Sequence of chain 7.A:
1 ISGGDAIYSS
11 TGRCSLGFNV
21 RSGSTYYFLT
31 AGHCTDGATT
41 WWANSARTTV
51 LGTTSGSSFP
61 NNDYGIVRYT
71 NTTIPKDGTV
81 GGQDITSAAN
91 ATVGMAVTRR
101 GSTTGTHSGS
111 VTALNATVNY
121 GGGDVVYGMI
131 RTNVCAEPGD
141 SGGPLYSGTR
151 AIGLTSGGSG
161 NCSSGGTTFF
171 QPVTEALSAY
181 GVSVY

Binding-site contacts:
Ligand atom O contacts residue GLY139 of chain 7.A at 2.8 Å (h-bond).
Ligand atom CD2 contacts residue SER156 of chain 7.A at 3.4 Å.
Ligand atom CB contacts residue TYR1 of chain 7.I at 0.8 Å (hydrophobic).
Ligand atom N contacts residue SER141 of chain 7.A at 3.0 Å (h-bond).
Ligand atom C contacts residue GLY139 of chain 7.A at 3.9 Å.
Ligand atom O contacts residue SER141 of chain 7.A at 2.5 Å (h-bond).
Ligand atom CG contacts residue SER141 of chain 7.A at 3.6 Å.
Ligand atom CA contacts residue TYR1 of chain 7.I at 0.1 Å (hydrophobic).
Ligand atom CA contacts residue GOL1 of chain 7.O at 3.6 Å.
Ligand atom CG contacts residue TYR1 of chain 7.I at 1.0 Å (hydrophobic).
Ligand atom C contacts residue HIS33 of chain 7.A at 3.7 Å.
Ligand atom OXT contacts residue TYR1 of chain 7.I at 0.0 Å (h-bond).
Ligand atom CB contacts residue GLU137 of chain 7.A at 3.4 Å.
Ligand atom CD2 contacts residue GOL1 of chain 7.O at 4.0 Å.
Ligand atom CD2 contacts residue TYR1 of chain 7.I at 1.7 Å (hydrophobic).
Ligand atom O contacts residue TYR1 of chain 7.I at 0.0 Å (h-bond).
Ligand atom CD2 contacts residue THR155 of chain 7.A at 3.4 Å.
Ligand atom O contacts residue ASP140 of chain 7.A at 3.8 Å.
Ligand atom N contacts residue SER156 of chain 7.A at 4.1 Å.
Ligand atom CD1 contacts residue GLY158 of chain 7.A at 3.8 Å.
Ligand atom N contacts residue GOL1 of chain 7.O at 2.4 Å (h-bond).
Ligand atom CB contacts residue PRO138 of chain 7.A at 3.6 Å (hydrophobic).
Ligand atom CD1 contacts residue TYR1 of chain 7.I at 0.7 Å (hydrophobic).
Ligand atom CD1 contacts residue GLY157 of chain 7.A at 3.7 Å.
Ligand atom OXT contacts residue HIS33 of chain 7.A at 2.7 Å (h-bond).
Ligand atom C contacts residue SER141 of chain 7.A at 1.6 Å.
Ligand atom N contacts residue TYR1 of chain 7.I at 0.0 Å (h-bond).
Ligand atom OXT contacts residue SER141 of chain 7.A at 2.3 Å (h-bond).
Ligand atom CG contacts residue GLY157 of chain 7.A at 4.0 Å.
Ligand atom CG contacts residue GLU137 of chain 7.A at 3.9 Å.
Ligand atom CD2 contacts residue SER141 of chain 7.A at 3.0 Å.
Ligand atom CA contacts residue PRO138 of chain 7.A at 3.8 Å (hydrophobic).
Ligand atom CG contacts residue ALA136 of chain 7.A at 4.0 Å (hydrophobic).
Ligand atom C contacts residue TYR1 of chain 7.I at 0.0 Å (hydrophobic).
Ligand atom O contacts residue PRO138 of chain 7.A at 3.7 Å.
Ligand atom CD2 contacts residue GLY157 of chain 7.A at 3.3 Å.
Ligand atom CD1 contacts residue ALA136 of chain 7.A at 4.1 Å (hydrophobic).
Ligand atom CB contacts residue SER141 of chain 7.A at 3.1 Å.
Ligand atom OXT contacts residue GOL1 of chain 7.O at 4.2 Å.
Ligand atom CA contacts residue SER141 of chain 7.A at 2.4 Å.

This small molecule binds to this protein.
Small molecule (SMILES): CC(C)C[C@H](N)C(=O)O